Sequence of chain 1.A:
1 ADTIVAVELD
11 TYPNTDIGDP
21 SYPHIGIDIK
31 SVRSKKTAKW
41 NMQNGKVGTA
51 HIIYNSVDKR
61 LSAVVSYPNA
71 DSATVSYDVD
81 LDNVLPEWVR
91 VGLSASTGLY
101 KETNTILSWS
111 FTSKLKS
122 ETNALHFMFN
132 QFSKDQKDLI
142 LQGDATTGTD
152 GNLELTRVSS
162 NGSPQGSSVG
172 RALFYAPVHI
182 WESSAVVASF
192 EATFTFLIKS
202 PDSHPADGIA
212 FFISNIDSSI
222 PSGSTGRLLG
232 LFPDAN

Binding-site contacts:
Ligand atom C9 contacts residue DA1 of chain 1.C at 2.8 Å.
Ligand atom C10 contacts residue PRO13 of chain 1.A at 4.2 Å (hydrophobic).
Ligand atom O3 contacts residue TYR100 of chain 1.A at 2.8 Å (h-bond).
Ligand atom C4 contacts residue ASP16 of chain 1.A at 4.0 Å.
Ligand atom C11 contacts residue DA1 of chain 1.C at 3.4 Å.
Ligand atom C2 contacts residue MAN1 of chain 1.G at 3.7 Å.
Ligand atom N1 contacts residue TYR12 of chain 1.A at 3.4 Å (h-bond).
Ligand atom O6 contacts residue MAN1 of chain 1.G at 1.4 Å.
Ligand atom N2 contacts residue TYR12 of chain 1.A at 3.5 Å (h-bond).
Ligand atom C12 contacts residue DA1 of chain 1.C at 4.1 Å.
Ligand atom C11 contacts residue PRO13 of chain 1.A at 4.1 Å (hydrophobic).
Ligand atom O4 contacts residue TYR22 of chain 1.A at 4.3 Å.
Ligand atom C14 contacts residue TYR12 of chain 1.A at 3.9 Å (hydrophobic).
Ligand atom C5 contacts residue TYR12 of chain 1.A at 3.1 Å (hydrophobic).
Ligand atom C6 contacts residue TYR12 of chain 1.A at 3.1 Å (hydrophobic).
Ligand atom C8 contacts residue TYR12 of chain 1.A at 3.6 Å (hydrophobic).
Ligand atom C3 contacts residue ASP16 of chain 1.A at 4.0 Å.
Ligand atom O2 contacts residue TYR12 of chain 1.A at 4.3 Å.
Ligand atom C9 contacts residue SER21 of chain 1.A at 4.1 Å.
Ligand atom C10 contacts residue DA1 of chain 1.C at 3.3 Å.
Ligand atom C7 contacts residue TYR100 of chain 1.A at 3.7 Å (hydrophobic).
Ligand atom C14 contacts residue DA1 of chain 1.C at 4.1 Å.
Ligand atom C3 contacts residue ASN14 of chain 1.A at 4.3 Å.
Ligand atom N2 contacts residue DA1 of chain 1.C at 4.1 Å.
Ligand atom C7 contacts residue TYR12 of chain 1.A at 3.6 Å (hydrophobic).
Ligand atom O1 contacts residue TYR12 of chain 1.A at 3.6 Å (h-bond).
Ligand atom C1 contacts residue TYR12 of chain 1.A at 3.8 Å (hydrophobic).
Ligand atom O4 contacts residue PRO23 of chain 1.A at 3.2 Å.
Ligand atom C14 contacts residue PRO13 of chain 1.A at 4.2 Å (hydrophobic).
Ligand atom O4 contacts residue DA1 of chain 1.C at 1.6 Å.
Ligand atom C9 contacts residue PRO23 of chain 1.A at 3.7 Å (hydrophobic).
Ligand atom C2 contacts residue TYR12 of chain 1.A at 3.2 Å (hydrophobic).
Ligand atom C12 contacts residue PRO13 of chain 1.A at 3.9 Å (hydrophobic).
Ligand atom C4 contacts residue TYR12 of chain 1.A at 3.8 Å (hydrophobic).
Ligand atom C9 contacts residue PRO13 of chain 1.A at 3.5 Å (hydrophobic).
Ligand atom C1 contacts residue LEU99 of chain 1.A at 4.2 Å (hydrophobic).
Ligand atom C3 contacts residue TYR12 of chain 1.A at 3.2 Å (hydrophobic).
Ligand atom C1 contacts residue MAN1 of chain 1.G at 2.4 Å.
Ligand atom C13 contacts residue DA1 of chain 1.C at 3.4 Å.
Ligand atom O1 contacts residue MAN1 of chain 1.G at 4.0 Å.

This small molecule binds to this protein.
Small molecule (SMILES): O=c1c(NCCCCCCO)c(NCCOCCO)c1=O